Binding-site contacts:
Ligand atom C3 contacts residue THR195 of chain 1.B at 4.4 Å.
Ligand atom C3 contacts residue ASN193 of chain 1.B at 3.9 Å.
Ligand atom N2 contacts residue ASN193 of chain 1.B at 2.9 Å (h-bond).
Ligand atom C2 contacts residue ASN193 of chain 1.B at 2.5 Å.
Ligand atom C7 contacts residue ASN193 of chain 1.B at 3.5 Å.
Ligand atom C6 contacts residue GLN282 of chain 1.B at 3.7 Å.
Ligand atom C2 contacts residue THR195 of chain 1.B at 4.3 Å.
Ligand atom C1 contacts residue ASN193 of chain 1.B at 1.4 Å.
Ligand atom O5 contacts residue THR195 of chain 1.B at 3.4 Å (h-bond).
Ligand atom C5 contacts residue ASN193 of chain 1.B at 3.7 Å.
Ligand atom O5 contacts residue GLN282 of chain 1.B at 3.6 Å.
Ligand atom C1 contacts residue THR195 of chain 1.B at 3.1 Å.
Ligand atom C5 contacts residue THR195 of chain 1.B at 3.4 Å.
Ligand atom C6 contacts residue THR195 of chain 1.B at 4.3 Å.
Ligand atom O6 contacts residue GLU283 of chain 1.B at 2.8 Å (salt-bridge).
Ligand atom C4 contacts residue ASN193 of chain 1.B at 4.3 Å.
Ligand atom C6 contacts residue GLU283 of chain 1.B at 3.3 Å.
Ligand atom C5 contacts residue GLN282 of chain 1.B at 4.3 Å.
Ligand atom O6 contacts residue GLN282 of chain 1.B at 3.2 Å.
Ligand atom O5 contacts residue ASN193 of chain 1.B at 2.4 Å (h-bond).
Ligand atom O7 contacts residue ASN193 of chain 1.B at 3.4 Å (h-bond).

Sequence of chain 1.B:
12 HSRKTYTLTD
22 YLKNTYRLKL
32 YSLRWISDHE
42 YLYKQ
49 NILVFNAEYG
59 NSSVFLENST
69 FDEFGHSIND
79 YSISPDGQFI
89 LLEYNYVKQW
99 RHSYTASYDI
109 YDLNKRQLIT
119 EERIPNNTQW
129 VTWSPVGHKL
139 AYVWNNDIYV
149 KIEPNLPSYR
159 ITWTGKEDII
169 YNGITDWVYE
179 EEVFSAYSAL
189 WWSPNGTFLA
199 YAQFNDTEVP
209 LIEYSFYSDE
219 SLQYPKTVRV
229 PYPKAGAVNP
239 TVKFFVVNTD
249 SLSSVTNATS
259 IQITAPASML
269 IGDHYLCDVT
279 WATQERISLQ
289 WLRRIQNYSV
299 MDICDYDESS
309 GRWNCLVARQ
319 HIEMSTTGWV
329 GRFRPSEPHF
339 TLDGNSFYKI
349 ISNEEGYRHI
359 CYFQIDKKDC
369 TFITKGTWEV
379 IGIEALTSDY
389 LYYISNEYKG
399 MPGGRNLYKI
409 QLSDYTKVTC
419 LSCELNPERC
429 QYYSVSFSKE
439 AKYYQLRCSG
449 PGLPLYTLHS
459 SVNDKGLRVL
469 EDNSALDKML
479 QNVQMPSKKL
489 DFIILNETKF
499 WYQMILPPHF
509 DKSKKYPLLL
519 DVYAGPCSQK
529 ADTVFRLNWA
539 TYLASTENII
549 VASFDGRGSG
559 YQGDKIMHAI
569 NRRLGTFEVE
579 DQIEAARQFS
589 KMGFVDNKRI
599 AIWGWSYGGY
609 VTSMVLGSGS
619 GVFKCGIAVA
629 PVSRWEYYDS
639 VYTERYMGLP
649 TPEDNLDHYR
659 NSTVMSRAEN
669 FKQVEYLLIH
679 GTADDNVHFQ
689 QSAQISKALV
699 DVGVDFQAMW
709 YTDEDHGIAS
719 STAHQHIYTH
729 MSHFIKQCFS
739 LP

This protein binds this small molecule.
Small molecule (SMILES): CC(=O)N[C@@H]1[C@@H](O)[C@H](O)[C@@H](CO)O[C@H]1O